Sequence of chain 1.B:
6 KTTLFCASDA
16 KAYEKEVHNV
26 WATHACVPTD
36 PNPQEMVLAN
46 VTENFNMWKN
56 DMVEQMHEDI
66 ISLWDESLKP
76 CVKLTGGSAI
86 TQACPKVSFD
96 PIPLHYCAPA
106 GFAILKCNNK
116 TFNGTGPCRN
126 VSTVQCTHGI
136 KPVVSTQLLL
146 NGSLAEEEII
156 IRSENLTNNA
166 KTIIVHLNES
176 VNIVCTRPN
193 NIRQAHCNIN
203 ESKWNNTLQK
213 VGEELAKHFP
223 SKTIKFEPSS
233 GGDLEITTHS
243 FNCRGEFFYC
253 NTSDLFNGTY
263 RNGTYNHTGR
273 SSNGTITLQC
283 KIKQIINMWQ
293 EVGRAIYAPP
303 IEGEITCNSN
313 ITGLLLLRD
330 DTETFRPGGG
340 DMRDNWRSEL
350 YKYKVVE

Binding-site contacts:
Ligand atom O6 contacts residue LYS136 of chain 1.B at 3.6 Å.
Ligand atom O4 contacts residue ASN310 of chain 1.B at 3.9 Å.
Ligand atom C3 contacts residue SER311 of chain 1.B at 3.9 Å.
Ligand atom C8 contacts residue SER311 of chain 1.B at 3.8 Å.
Ligand atom O4 contacts residue ARG246 of chain 1.B at 3.0 Å (salt-bridge).
Ligand atom C4 contacts residue ASP95 of chain 1.B at 4.3 Å.
Ligand atom O5 contacts residue LYS136 of chain 1.B at 3.8 Å.
Ligand atom O5 contacts residue ASN146 of chain 1.B at 2.3 Å (h-bond).
Ligand atom O7 contacts residue ASN146 of chain 1.B at 3.9 Å.
Ligand atom O3 contacts residue ASN310 of chain 1.B at 4.3 Å.
Ligand atom C7 contacts residue SER311 of chain 1.B at 3.8 Å.
Ligand atom C1 contacts residue ASN310 of chain 1.B at 4.0 Å.
Ligand atom C4 contacts residue ASN310 of chain 1.B at 3.9 Å.
Ligand atom C3 contacts residue ASN310 of chain 1.B at 3.7 Å.
Ligand atom C3 contacts residue CYS309 of chain 1.B at 4.2 Å (hydrophobic).
Ligand atom C8 contacts residue ASN244 of chain 1.B at 3.9 Å.
Ligand atom O3 contacts residue ARG246 of chain 1.B at 3.4 Å (salt-bridge).
Ligand atom C6 contacts residue ASN310 of chain 1.B at 4.4 Å.
Ligand atom C8 contacts residue PHE243 of chain 1.B at 4.2 Å (hydrophobic).
Ligand atom N2 contacts residue SER311 of chain 1.B at 2.9 Å (h-bond).
Ligand atom O7 contacts residue PRO96 of chain 1.B at 3.7 Å.
Ligand atom C5 contacts residue ASN310 of chain 1.B at 3.4 Å.
Ligand atom O3 contacts residue CYS309 of chain 1.B at 3.2 Å (h-bond).
Ligand atom C4 contacts residue ASN146 of chain 1.B at 4.2 Å.
Ligand atom C2 contacts residue SER311 of chain 1.B at 3.7 Å.
Ligand atom C8 contacts residue LEU145 of chain 1.B at 3.7 Å (hydrophobic).
Ligand atom C3 contacts residue ASN146 of chain 1.B at 3.8 Å.
Ligand atom N2 contacts residue ASN146 of chain 1.B at 3.1 Å (h-bond).
Ligand atom N2 contacts residue CYS309 of chain 1.B at 4.4 Å.
Ligand atom C2 contacts residue ASN310 of chain 1.B at 4.4 Å.
Ligand atom O3 contacts residue SER311 of chain 1.B at 4.4 Å.
Ligand atom C4 contacts residue ARG246 of chain 1.B at 4.0 Å.
Ligand atom C2 contacts residue ASN146 of chain 1.B at 2.5 Å.
Ligand atom O5 contacts residue ASN310 of chain 1.B at 4.1 Å.
Ligand atom C1 contacts residue ASN146 of chain 1.B at 1.4 Å.
Ligand atom C1 contacts residue SER311 of chain 1.B at 3.9 Å.
Ligand atom C3 contacts residue ARG246 of chain 1.B at 4.2 Å.
Ligand atom C5 contacts residue ASN146 of chain 1.B at 3.6 Å.
Ligand atom C7 contacts residue ASN146 of chain 1.B at 3.8 Å.
Ligand atom C8 contacts residue VAL138 of chain 1.B at 4.3 Å (hydrophobic).

A protein and the small-molecule ligand that binds it are described below.
Small molecule (SMILES): CC(=O)N[C@@H]1[C@@H](O)[C@H](O)[C@@H](CO)O[C@H]1O